Binding-site contacts:
Ligand atom C2 contacts residue GLU194 of chain 1.B at 4.1 Å.
Ligand atom C5 contacts residue ALA283 of chain 1.B at 4.2 Å (hydrophobic).
Ligand atom C16 contacts residue GLU194 of chain 1.B at 3.0 Å.
Ligand atom C6 contacts residue ALA283 of chain 1.B at 4.3 Å (hydrophobic).
Ligand atom C18 contacts residue PHE98 of chain 1.B at 3.1 Å (hydrophobic).
Ligand atom C4 contacts residue LEU191 of chain 1.B at 4.3 Å (hydrophobic).
Ligand atom C5 contacts residue VAL286 of chain 1.B at 4.2 Å (hydrophobic).
Ligand atom C17 contacts residue LEU99 of chain 1.B at 3.8 Å (hydrophobic).
Ligand atom O contacts residue PHE461 of chain 1.B at 3.8 Å.
Ligand atom C15 contacts residue GLU194 of chain 1.B at 3.7 Å.
Ligand atom C13 contacts residue PHE98 of chain 1.B at 4.0 Å (hydrophobic).
Ligand atom C12 contacts residue SER282 of chain 1.B at 4.0 Å.
Ligand atom N1 contacts residue GLU194 of chain 1.B at 3.0 Å (salt-bridge).
Ligand atom N contacts residue THR287 of chain 1.B at 4.2 Å.
Ligand atom O contacts residue GOL1 of chain 1.O at 4.3 Å.
Ligand atom O1 contacts residue SER282 of chain 1.B at 3.3 Å.
Ligand atom C10 contacts residue LEU191 of chain 1.B at 3.9 Å (hydrophobic).
Ligand atom C contacts residue GOL1 of chain 1.O at 3.0 Å.
Ligand atom C5 contacts residue SER282 of chain 1.B at 3.6 Å.
Ligand atom C contacts residue PHE461 of chain 1.B at 3.3 Å (hydrophobic).
Ligand atom C18 contacts residue LEU99 of chain 1.B at 3.4 Å (hydrophobic).
Ligand atom C6 contacts residue SER282 of chain 1.B at 4.2 Å.
Ligand atom C6 contacts residue THR287 of chain 1.B at 3.9 Å.
Ligand atom C14 contacts residue ASP279 of chain 1.B at 4.1 Å.
Ligand atom C19 contacts residue LEU99 of chain 1.B at 3.7 Å (hydrophobic).
Ligand atom C11 contacts residue GLU194 of chain 1.B at 4.1 Å.
Ligand atom C1 contacts residue PHE461 of chain 1.B at 4.1 Å (hydrophobic).
Ligand atom C12 contacts residue PHE98 of chain 1.B at 4.1 Å (hydrophobic).
Ligand atom O1 contacts residue LEU191 of chain 1.B at 4.0 Å.
Ligand atom C14 contacts residue SER282 of chain 1.B at 3.5 Å.
Ligand atom C9 contacts residue PHE461 of chain 1.B at 4.0 Å (hydrophobic).
Ligand atom C19 contacts residue PHE98 of chain 1.B at 3.5 Å (hydrophobic).
Ligand atom C17 contacts residue PHE98 of chain 1.B at 4.1 Å (hydrophobic).
Ligand atom C9 contacts residue GLY351 of chain 1.B at 4.2 Å.
Ligand atom C15 contacts residue SER282 of chain 1.B at 3.7 Å.
Ligand atom O contacts residue GLU194 of chain 1.B at 3.9 Å.
Ligand atom C8 contacts residue VAL348 of chain 1.B at 4.0 Å (hydrophobic).
Ligand atom C13 contacts residue SER282 of chain 1.B at 4.2 Å.
Ligand atom C8 contacts residue VAL352 of chain 1.B at 3.9 Å (hydrophobic).
Ligand atom C9 contacts residue VAL352 of chain 1.B at 4.2 Å (hydrophobic).

Sequence of chain 1.B:
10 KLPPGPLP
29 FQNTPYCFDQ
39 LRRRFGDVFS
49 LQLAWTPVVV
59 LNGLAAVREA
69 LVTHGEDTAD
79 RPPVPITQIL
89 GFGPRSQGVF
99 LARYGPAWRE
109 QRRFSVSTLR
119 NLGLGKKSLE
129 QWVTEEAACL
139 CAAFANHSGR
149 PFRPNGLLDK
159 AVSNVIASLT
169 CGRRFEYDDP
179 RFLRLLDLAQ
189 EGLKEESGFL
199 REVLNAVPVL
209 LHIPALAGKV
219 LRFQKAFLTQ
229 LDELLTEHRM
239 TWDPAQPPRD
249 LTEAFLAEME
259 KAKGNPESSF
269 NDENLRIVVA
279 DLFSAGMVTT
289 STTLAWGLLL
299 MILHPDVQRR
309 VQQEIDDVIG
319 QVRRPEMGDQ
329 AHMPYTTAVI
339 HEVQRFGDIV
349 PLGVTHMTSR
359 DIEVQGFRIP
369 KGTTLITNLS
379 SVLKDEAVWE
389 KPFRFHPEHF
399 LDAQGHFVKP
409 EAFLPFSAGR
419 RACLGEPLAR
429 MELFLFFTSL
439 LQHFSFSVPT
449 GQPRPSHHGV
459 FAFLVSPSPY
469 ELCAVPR

A small-molecule ligand and the protein it binds are described below.
Small molecule (SMILES): C=C[C@H]1C[N@@]2CC[C@H]1C[C@H]2[C@H](O)c1ccnc2ccc(OC)cc12